This small molecule binds to this protein.
Small molecule (SMILES): CC(=O)N[C@@H]1[C@@H](O)[C@H](O)[C@@H](CO)O[C@H]1O

Sequence of chain 1.B:
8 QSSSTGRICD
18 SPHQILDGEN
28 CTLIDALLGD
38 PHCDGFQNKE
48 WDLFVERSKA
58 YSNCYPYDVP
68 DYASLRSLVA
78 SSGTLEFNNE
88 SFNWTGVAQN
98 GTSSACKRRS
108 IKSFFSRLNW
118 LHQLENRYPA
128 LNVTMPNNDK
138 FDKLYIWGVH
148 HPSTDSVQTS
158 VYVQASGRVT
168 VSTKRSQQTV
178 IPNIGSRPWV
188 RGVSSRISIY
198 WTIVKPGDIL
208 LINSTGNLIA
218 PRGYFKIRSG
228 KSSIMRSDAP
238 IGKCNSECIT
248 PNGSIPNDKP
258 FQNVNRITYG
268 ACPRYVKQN

Binding-site contacts:
Ligand atom O5 contacts residue ASN210 of chain 1.B at 2.5 Å (h-bond).
Ligand atom C2 contacts residue ASN210 of chain 1.B at 2.4 Å.
Ligand atom C6 contacts residue ASN129 of chain 1.B at 4.1 Å.
Ligand atom C1 contacts residue ASN129 of chain 1.B at 4.0 Å.
Ligand atom C6 contacts residue LEU208 of chain 1.B at 3.6 Å (hydrophobic).
Ligand atom C5 contacts residue ASN129 of chain 1.B at 4.2 Å.
Ligand atom C5 contacts residue ASN210 of chain 1.B at 3.7 Å.
Ligand atom C1 contacts residue LEU208 of chain 1.B at 4.2 Å (hydrophobic).
Ligand atom O5 contacts residue LEU208 of chain 1.B at 3.4 Å.
Ligand atom N2 contacts residue ASN210 of chain 1.B at 2.7 Å (h-bond).
Ligand atom C1 contacts residue ASN210 of chain 1.B at 1.4 Å.
Ligand atom C4 contacts residue ASN210 of chain 1.B at 4.3 Å.
Ligand atom C3 contacts residue ASN210 of chain 1.B at 3.8 Å.
Ligand atom O5 contacts residue ASN129 of chain 1.B at 3.2 Å.
Ligand atom C7 contacts residue ASN210 of chain 1.B at 3.5 Å.
Ligand atom C8 contacts residue ASN210 of chain 1.B at 3.9 Å.
Ligand atom O6 contacts residue LEU208 of chain 1.B at 4.4 Å.
Ligand atom C6 contacts residue THR131 of chain 1.B at 4.5 Å.
Ligand atom C5 contacts residue LEU208 of chain 1.B at 3.7 Å (hydrophobic).
Ligand atom O7 contacts residue ASN210 of chain 1.B at 4.3 Å.